Sequence of chain 1.F:
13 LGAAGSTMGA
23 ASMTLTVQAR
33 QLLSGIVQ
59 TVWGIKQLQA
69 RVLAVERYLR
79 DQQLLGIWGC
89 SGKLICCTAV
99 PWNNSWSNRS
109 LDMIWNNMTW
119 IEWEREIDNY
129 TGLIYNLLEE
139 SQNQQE

Binding-site contacts:
Ligand atom C5 contacts residue ASN115 of chain 1.F at 3.8 Å.
Ligand atom C8 contacts residue ASN115 of chain 1.F at 3.9 Å.
Ligand atom C2 contacts residue ASN115 of chain 1.F at 2.6 Å.
Ligand atom C1 contacts residue ASN115 of chain 1.F at 1.5 Å.
Ligand atom C4 contacts residue ASN115 of chain 1.F at 4.4 Å.
Ligand atom O7 contacts residue ASN115 of chain 1.F at 3.1 Å (h-bond).
Ligand atom C8 contacts residue VAL27 of chain 1.G at 4.3 Å (hydrophobic).
Ligand atom C3 contacts residue ASN115 of chain 1.F at 3.9 Å.
Ligand atom N2 contacts residue ARG31 of chain 1.G at 4.0 Å.
Ligand atom C8 contacts residue ARG31 of chain 1.G at 3.3 Å.
Ligand atom O5 contacts residue ASN115 of chain 1.F at 2.5 Å (h-bond).
Ligand atom C8 contacts residue HIS32 of chain 1.G at 3.9 Å.
Ligand atom O5 contacts residue MET111 of chain 1.F at 3.6 Å.
Ligand atom C1 contacts residue MET111 of chain 1.F at 4.3 Å (hydrophobic).
Ligand atom C7 contacts residue ASN115 of chain 1.F at 3.5 Å.
Ligand atom C8 contacts residue ASN114 of chain 1.F at 4.2 Å.
Ligand atom C8 contacts residue VAL2 of chain 1.G at 4.5 Å (hydrophobic).
Ligand atom N2 contacts residue ASN115 of chain 1.F at 2.9 Å (h-bond).
Ligand atom C7 contacts residue ARG31 of chain 1.G at 4.2 Å.

Sequence of chain 1.G:
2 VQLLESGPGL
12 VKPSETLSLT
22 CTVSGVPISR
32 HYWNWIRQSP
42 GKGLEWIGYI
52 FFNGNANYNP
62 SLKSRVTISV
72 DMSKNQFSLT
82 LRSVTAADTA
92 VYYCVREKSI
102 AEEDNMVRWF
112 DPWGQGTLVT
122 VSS

A protein and the small-molecule ligand that binds it are described below.
Small molecule (SMILES): CC(=O)N[C@H]1[C@H](O[C@H]2[C@H](O)[C@@H](NC(C)=O)CO[C@@H]2CO)O[C@H](CO)[C@@H](O)[C@@H]1O